A small-molecule ligand and the protein it binds are described below.
Small molecule (SMILES): C=C(C)[C@]12C[C@@H](C)[C@@]34O[C@](Cc5ccccc5)(O[C@@H]1[C@@H]3C=C(COC(=O)Cc1ccc(O)c(OC)c1)C[C@]1(O)C(=O)C(C)=C[C@@H]41)O2

Sequence of chain 1.C:
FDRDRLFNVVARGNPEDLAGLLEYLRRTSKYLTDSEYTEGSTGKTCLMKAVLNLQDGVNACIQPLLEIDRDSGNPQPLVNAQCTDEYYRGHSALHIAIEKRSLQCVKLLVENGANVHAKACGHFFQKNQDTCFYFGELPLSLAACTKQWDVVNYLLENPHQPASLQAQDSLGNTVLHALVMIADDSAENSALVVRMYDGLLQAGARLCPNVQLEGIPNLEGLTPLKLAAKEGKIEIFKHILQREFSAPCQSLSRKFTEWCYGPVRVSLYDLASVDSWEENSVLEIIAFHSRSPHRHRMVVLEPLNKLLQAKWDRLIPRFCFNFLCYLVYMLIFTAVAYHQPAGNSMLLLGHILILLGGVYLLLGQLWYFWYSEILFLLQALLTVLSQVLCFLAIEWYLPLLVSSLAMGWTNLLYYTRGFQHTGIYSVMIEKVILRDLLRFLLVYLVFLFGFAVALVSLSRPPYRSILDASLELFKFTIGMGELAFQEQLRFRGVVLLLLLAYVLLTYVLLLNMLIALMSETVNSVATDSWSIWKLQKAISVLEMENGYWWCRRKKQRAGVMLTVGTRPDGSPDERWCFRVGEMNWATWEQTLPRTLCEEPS

Binding-site contacts:
Ligand atom CAX contacts residue LEU630 of chain 1.C at 3.9 Å (hydrophobic).
Ligand atom CBF contacts residue MET505 of chain 1.D at 4.2 Å (hydrophobic).
Ligand atom OAE contacts residue THR508 of chain 1.D at 3.3 Å (h-bond).
Ligand atom CBP contacts residue LEU473 of chain 1.D at 3.9 Å (hydrophobic).
Ligand atom CBC contacts residue PHE545 of chain 1.C at 4.2 Å (hydrophobic).
Ligand atom CBR contacts residue ASN509 of chain 1.D at 3.4 Å.
Ligand atom CBP contacts residue THR508 of chain 1.D at 3.8 Å.
Ligand atom OAI contacts residue SER470 of chain 1.D at 3.3 Å.
Ligand atom CBA contacts residue MET505 of chain 1.D at 4.1 Å (hydrophobic).
Ligand atom OAG contacts residue TYR469 of chain 1.D at 2.6 Å (h-bond).
Ligand atom OAE contacts residue ALA504 of chain 1.D at 4.0 Å.
Ligand atom OAI contacts residue PHE474 of chain 1.D at 4.0 Å.
Ligand atom CBS contacts residue SER470 of chain 1.D at 4.2 Å.
Ligand atom CBC contacts residue LEU630 of chain 1.C at 3.8 Å (hydrophobic).
Ligand atom CBB contacts residue LEU473 of chain 1.D at 4.1 Å (hydrophobic).
Ligand atom OAD contacts residue MET505 of chain 1.D at 3.3 Å.
Ligand atom CAR contacts residue MET505 of chain 1.D at 4.2 Å (hydrophobic).
Ligand atom OAH contacts residue GLU528 of chain 1.D at 3.4 Å (salt-bridge).
Ligand atom CBK contacts residue TYR469 of chain 1.D at 3.6 Å (hydrophobic).
Ligand atom CBR contacts residue THR508 of chain 1.D at 4.2 Å.
Ligand atom CBC contacts residue THR508 of chain 1.D at 3.7 Å.
Ligand atom OAH contacts residue SER470 of chain 1.D at 4.0 Å.
Ligand atom CBI contacts residue ALA626 of chain 1.C at 4.0 Å (hydrophobic).
Ligand atom CBP contacts residue ASN509 of chain 1.D at 4.1 Å.
Ligand atom CAU contacts residue THR508 of chain 1.D at 3.7 Å.
Ligand atom OAF contacts residue THR508 of chain 1.D at 3.3 Å.
Ligand atom OAE contacts residue MET505 of chain 1.D at 4.0 Å.
Ligand atom CBL contacts residue LEU629 of chain 1.C at 3.8 Å (hydrophobic).
Ligand atom OAH contacts residue ARG515 of chain 1.D at 4.2 Å.
Ligand atom CBT contacts residue GLU528 of chain 1.D at 3.3 Å.
Ligand atom OAG contacts residue ILE531 of chain 1.D at 3.7 Å.
Ligand atom CBO contacts residue TYR469 of chain 1.D at 4.1 Å (hydrophobic).
Ligand atom OAI contacts residue TYR512 of chain 1.D at 3.9 Å.
Ligand atom CAP contacts residue LEU473 of chain 1.D at 4.1 Å (hydrophobic).
Ligand atom CBT contacts residue ARG515 of chain 1.D at 4.1 Å.
Ligand atom CAZ contacts residue MET505 of chain 1.D at 3.9 Å (hydrophobic).
Ligand atom CBM contacts residue LEU511 of chain 1.D at 4.1 Å (hydrophobic).
Ligand atom CBI contacts residue LEU629 of chain 1.C at 3.6 Å (hydrophobic).
Ligand atom CBT contacts residue LEU511 of chain 1.D at 3.9 Å (hydrophobic).
Ligand atom CBR contacts residue LEU473 of chain 1.D at 3.8 Å (hydrophobic).

Sequence of chain 1.D:
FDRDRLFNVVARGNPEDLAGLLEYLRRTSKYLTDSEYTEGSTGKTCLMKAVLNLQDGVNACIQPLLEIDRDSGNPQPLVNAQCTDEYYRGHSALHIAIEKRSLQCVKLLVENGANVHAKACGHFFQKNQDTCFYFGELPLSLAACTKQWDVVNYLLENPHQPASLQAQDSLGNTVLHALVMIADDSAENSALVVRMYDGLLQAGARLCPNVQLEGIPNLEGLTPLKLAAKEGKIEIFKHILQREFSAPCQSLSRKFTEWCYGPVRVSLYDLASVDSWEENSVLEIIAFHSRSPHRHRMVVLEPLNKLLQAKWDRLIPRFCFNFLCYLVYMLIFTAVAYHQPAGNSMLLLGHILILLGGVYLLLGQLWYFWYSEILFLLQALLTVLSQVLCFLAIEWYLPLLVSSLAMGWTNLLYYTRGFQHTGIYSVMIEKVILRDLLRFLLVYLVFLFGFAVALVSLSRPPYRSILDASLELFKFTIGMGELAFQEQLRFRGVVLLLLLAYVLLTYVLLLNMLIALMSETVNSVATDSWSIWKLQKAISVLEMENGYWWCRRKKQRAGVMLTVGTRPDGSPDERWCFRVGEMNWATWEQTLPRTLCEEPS